Binding-site contacts:
Ligand atom C8 contacts residue THR236 of chain 1.C at 4.4 Å.
Ligand atom O7 contacts residue ASN234 of chain 1.C at 3.3 Å (h-bond).
Ligand atom O7 contacts residue ASP88 of chain 1.C at 3.1 Å (salt-bridge).
Ligand atom C6 contacts residue THR236 of chain 1.C at 3.1 Å.
Ligand atom O5 contacts residue THR236 of chain 1.C at 4.3 Å.
Ligand atom C8 contacts residue ASN87 of chain 1.C at 3.2 Å.
Ligand atom C4 contacts residue ASN234 of chain 1.C at 4.2 Å.
Ligand atom C7 contacts residue ASN87 of chain 1.C at 4.2 Å.
Ligand atom C8 contacts residue ASN234 of chain 1.C at 4.4 Å.
Ligand atom C5 contacts residue THR236 of chain 1.C at 4.3 Å.
Ligand atom C3 contacts residue ASN234 of chain 1.C at 3.8 Å.
Ligand atom O6 contacts residue THR236 of chain 1.C at 3.2 Å (h-bond).
Ligand atom N2 contacts residue ASN234 of chain 1.C at 2.9 Å (h-bond).
Ligand atom C5 contacts residue ASN234 of chain 1.C at 3.7 Å.
Ligand atom O7 contacts residue ASN87 of chain 1.C at 3.9 Å.
Ligand atom C7 contacts residue ASP88 of chain 1.C at 4.3 Å.
Ligand atom C2 contacts residue ASN234 of chain 1.C at 2.5 Å.
Ligand atom C7 contacts residue ASN234 of chain 1.C at 3.2 Å.
Ligand atom C1 contacts residue ASN234 of chain 1.C at 1.4 Å.
Ligand atom O5 contacts residue ASN234 of chain 1.C at 2.4 Å (h-bond).

Sequence of chain 1.C:
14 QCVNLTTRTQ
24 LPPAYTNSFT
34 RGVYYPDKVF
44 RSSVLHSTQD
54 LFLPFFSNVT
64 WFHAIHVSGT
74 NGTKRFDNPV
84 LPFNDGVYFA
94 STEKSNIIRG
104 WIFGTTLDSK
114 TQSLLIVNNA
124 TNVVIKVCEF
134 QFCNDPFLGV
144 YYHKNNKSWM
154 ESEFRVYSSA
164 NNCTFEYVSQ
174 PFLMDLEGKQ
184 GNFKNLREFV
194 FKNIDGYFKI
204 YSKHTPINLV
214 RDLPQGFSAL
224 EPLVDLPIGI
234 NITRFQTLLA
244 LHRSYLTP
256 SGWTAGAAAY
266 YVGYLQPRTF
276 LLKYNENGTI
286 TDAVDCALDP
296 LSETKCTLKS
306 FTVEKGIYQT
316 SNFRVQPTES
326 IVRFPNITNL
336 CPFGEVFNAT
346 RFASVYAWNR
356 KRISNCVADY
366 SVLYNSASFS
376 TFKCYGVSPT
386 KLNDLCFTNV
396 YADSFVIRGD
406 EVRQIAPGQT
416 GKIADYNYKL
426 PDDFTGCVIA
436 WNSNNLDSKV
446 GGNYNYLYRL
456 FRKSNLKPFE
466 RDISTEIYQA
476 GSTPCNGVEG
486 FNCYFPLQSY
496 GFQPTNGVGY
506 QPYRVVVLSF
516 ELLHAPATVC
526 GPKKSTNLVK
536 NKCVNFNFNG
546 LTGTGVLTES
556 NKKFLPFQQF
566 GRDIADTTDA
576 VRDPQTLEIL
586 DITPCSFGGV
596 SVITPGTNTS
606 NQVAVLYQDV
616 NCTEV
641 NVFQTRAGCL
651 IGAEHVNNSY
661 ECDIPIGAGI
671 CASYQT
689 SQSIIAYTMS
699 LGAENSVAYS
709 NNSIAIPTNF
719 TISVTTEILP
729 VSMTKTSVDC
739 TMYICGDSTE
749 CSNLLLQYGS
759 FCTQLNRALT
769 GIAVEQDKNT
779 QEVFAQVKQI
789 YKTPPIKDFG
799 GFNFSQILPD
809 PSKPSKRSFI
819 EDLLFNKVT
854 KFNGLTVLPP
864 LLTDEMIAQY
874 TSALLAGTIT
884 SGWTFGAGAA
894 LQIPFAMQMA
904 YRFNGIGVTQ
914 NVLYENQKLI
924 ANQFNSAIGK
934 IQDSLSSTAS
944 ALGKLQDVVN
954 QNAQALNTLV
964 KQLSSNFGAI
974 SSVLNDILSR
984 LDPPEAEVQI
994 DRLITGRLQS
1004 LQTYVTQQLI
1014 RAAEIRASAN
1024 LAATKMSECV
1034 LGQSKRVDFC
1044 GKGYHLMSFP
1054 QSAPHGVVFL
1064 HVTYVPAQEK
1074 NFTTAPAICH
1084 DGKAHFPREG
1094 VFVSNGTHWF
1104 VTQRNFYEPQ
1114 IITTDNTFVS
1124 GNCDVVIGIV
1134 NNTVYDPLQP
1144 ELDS

A protein and the small-molecule ligand that binds it are described below.
Small molecule (SMILES): CC(=O)N[C@H]1[C@H](O[C@H]2[C@H](O)[C@@H](NC(C)=O)CO[C@@H]2CO)O[C@H](CO)[C@@H](O)[C@@H]1O